Sequence of chain 1.A:
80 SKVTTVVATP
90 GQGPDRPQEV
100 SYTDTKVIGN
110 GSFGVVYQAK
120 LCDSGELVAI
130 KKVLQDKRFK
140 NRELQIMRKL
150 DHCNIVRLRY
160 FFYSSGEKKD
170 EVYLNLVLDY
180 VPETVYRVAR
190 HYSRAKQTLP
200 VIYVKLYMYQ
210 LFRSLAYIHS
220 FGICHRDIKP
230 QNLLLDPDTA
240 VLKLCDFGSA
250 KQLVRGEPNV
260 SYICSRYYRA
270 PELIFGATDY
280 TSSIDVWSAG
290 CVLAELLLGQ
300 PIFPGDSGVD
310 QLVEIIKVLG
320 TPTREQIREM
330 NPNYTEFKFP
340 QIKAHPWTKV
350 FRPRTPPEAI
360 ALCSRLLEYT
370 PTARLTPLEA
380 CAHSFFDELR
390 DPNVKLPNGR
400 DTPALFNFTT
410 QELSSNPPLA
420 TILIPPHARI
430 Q

The small molecule below binds the protein below.
Small molecule (SMILES): CN(C)CCNS(=O)(=O)c1ccc(-c2cnc(N)c(C(=O)Nc3cccnc3)n2)cc1

Binding-site contacts:
Ligand atom C11 contacts residue PRO181 of chain 1.A at 3.3 Å (hydrophobic).
Ligand atom C28 contacts residue ASP245 of chain 1.A at 3.5 Å.
Ligand atom N31 contacts residue ASP178 of chain 1.A at 3.0 Å (salt-bridge).
Ligand atom C17 contacts residue LEU233 of chain 1.A at 3.7 Å (hydrophobic).
Ligand atom O9 contacts residue PRO181 of chain 1.A at 3.8 Å.
Ligand atom S7 contacts residue ARG186 of chain 1.A at 3.9 Å.
Ligand atom O9 contacts residue ARG186 of chain 1.A at 3.1 Å.
Ligand atom C19 contacts residue LEU233 of chain 1.A at 3.4 Å (hydrophobic).
Ligand atom C30 contacts residue LYS130 of chain 1.A at 3.9 Å.
Ligand atom C28 contacts residue PHE112 of chain 1.A at 3.8 Å (hydrophobic).
Ligand atom N18 contacts residue ASP178 of chain 1.A at 3.6 Å (salt-bridge).
Ligand atom C1 contacts residue ARG186 of chain 1.A at 4.0 Å.
Ligand atom O23 contacts residue LEU177 of chain 1.A at 3.7 Å.
Ligand atom N24 contacts residue CYS244 of chain 1.A at 3.9 Å.
Ligand atom N18 contacts residue ALA128 of chain 1.A at 3.7 Å.
Ligand atom N29 contacts residue LYS130 of chain 1.A at 2.8 Å (salt-bridge).
Ligand atom C27 contacts residue PHE112 of chain 1.A at 3.6 Å (hydrophobic).
Ligand atom C28 contacts residue LYS130 of chain 1.A at 3.4 Å.
Ligand atom C19 contacts residue ASP178 of chain 1.A at 3.8 Å.
Ligand atom N31 contacts residue LEU233 of chain 1.A at 3.9 Å.
Ligand atom C17 contacts residue TYR179 of chain 1.A at 3.7 Å (hydrophobic).
Ligand atom N29 contacts residue ASP245 of chain 1.A at 3.7 Å.
Ligand atom C16 contacts residue VAL180 of chain 1.A at 4.0 Å (hydrophobic).
Ligand atom O8 contacts residue ARG186 of chain 1.A at 3.7 Å.
Ligand atom N18 contacts residue VAL180 of chain 1.A at 3.5 Å (h-bond).
Ligand atom N18 contacts residue LEU233 of chain 1.A at 3.5 Å.
Ligand atom C20 contacts residue LEU233 of chain 1.A at 3.7 Å (hydrophobic).
Ligand atom C13 contacts residue ILE107 of chain 1.A at 3.8 Å (hydrophobic).
Ligand atom C25 contacts residue VAL115 of chain 1.A at 3.9 Å (hydrophobic).
Ligand atom N31 contacts residue VAL155 of chain 1.A at 3.8 Å.
Ligand atom C16 contacts residue ILE107 of chain 1.A at 3.8 Å (hydrophobic).
Ligand atom C4 contacts residue ILE107 of chain 1.A at 4.0 Å (hydrophobic).
Ligand atom N18 contacts residue TYR179 of chain 1.A at 3.7 Å.
Ligand atom N31 contacts residue ALA128 of chain 1.A at 3.5 Å.
Ligand atom C12 contacts residue VAL180 of chain 1.A at 3.2 Å (hydrophobic).
Ligand atom C17 contacts residue VAL180 of chain 1.A at 3.2 Å (hydrophobic).
Ligand atom C12 contacts residue PRO181 of chain 1.A at 3.8 Å (hydrophobic).
Ligand atom C15 contacts residue ILE107 of chain 1.A at 3.8 Å (hydrophobic).
Ligand atom C19 contacts residue ALA128 of chain 1.A at 3.6 Å (hydrophobic).
Ligand atom N6 contacts residue ILE107 of chain 1.A at 3.7 Å.